Binding-site contacts:
Ligand atom C1 contacts residue VAL397 of chain 1.V at 4.4 Å (hydrophobic).
Ligand atom O1B contacts residue SER398 of chain 1.V at 4.5 Å.
Ligand atom C1 contacts residue SER437 of chain 1.V at 2.2 Å.
Ligand atom O1A contacts residue VAL397 of chain 1.V at 3.4 Å (h-bond).
Ligand atom O1A contacts residue SER398 of chain 1.V at 3.2 Å.
Ligand atom C7 contacts residue SER437 of chain 1.V at 3.9 Å.
Ligand atom C4 contacts residue SER437 of chain 1.V at 3.5 Å.
Ligand atom C4 contacts residue SER438 of chain 1.V at 4.4 Å.
Ligand atom O1A contacts residue SER437 of chain 1.V at 2.6 Å (h-bond).
Ligand atom C2 contacts residue SER437 of chain 1.V at 1.5 Å.
Ligand atom O1B contacts residue SER437 of chain 1.V at 3.2 Å.
Ligand atom C2 contacts residue SER438 of chain 1.V at 4.5 Å.
Ligand atom C6 contacts residue SER437 of chain 1.V at 2.7 Å.
Ligand atom C1 contacts residue SER398 of chain 1.V at 4.5 Å.
Ligand atom C5 contacts residue SER437 of chain 1.V at 3.7 Å.
Ligand atom O8 contacts residue ASN396 of chain 1.V at 4.3 Å.
Ligand atom C8 contacts residue SER437 of chain 1.V at 4.0 Å.
Ligand atom O6 contacts residue SER437 of chain 1.V at 1.9 Å (h-bond).
Ligand atom C3 contacts residue SER437 of chain 1.V at 2.8 Å.
Ligand atom O8 contacts residue SER437 of chain 1.V at 3.1 Å (h-bond).

A small-molecule ligand and the protein it binds are described below.
Small molecule (SMILES): C[C@H](O)[C@H](N)[C@@H]1O[C@](O)(C(=O)O)C[C@H](O)[C@@H]1N

Sequence of chain 1.V:
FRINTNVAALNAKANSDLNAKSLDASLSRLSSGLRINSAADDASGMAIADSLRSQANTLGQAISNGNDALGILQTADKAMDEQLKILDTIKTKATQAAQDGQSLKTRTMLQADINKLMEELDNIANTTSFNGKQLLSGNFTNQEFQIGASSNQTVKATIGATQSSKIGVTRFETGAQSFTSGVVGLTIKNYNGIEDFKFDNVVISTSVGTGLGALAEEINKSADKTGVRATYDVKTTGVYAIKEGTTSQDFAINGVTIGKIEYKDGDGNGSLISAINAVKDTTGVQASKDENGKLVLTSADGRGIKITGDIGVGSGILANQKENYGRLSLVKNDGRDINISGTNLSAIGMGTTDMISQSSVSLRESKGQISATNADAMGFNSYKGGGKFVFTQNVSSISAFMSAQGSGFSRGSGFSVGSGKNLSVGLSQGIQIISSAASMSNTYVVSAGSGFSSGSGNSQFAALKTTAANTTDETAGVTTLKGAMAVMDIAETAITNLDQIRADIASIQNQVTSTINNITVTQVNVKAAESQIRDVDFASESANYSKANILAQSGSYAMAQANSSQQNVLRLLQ